Binding-site contacts:
Ligand atom OAD contacts residue HIS129 of chain 2.B at 2.7 Å (h-bond).
Ligand atom NAN contacts residue ARG254 of chain 2.B at 3.6 Å (salt-bridge).
Ligand atom NAO contacts residue ARG254 of chain 2.B at 3.5 Å (salt-bridge).
Ligand atom CAK contacts residue MET225 of chain 2.B at 3.6 Å (hydrophobic).
Ligand atom OAC contacts residue TYR171 of chain 2.B at 3.3 Å (h-bond).
Ligand atom CAA contacts residue GLU266 of chain 2.B at 3.5 Å.
Ligand atom CAV contacts residue HIS34 of chain 2.B at 3.3 Å.
Ligand atom CAX contacts residue HIS128 of chain 2.B at 3.7 Å.
Ligand atom CAX contacts residue GLU66 of chain 2.B at 3.5 Å.
Ligand atom OAE contacts residue GLU66 of chain 2.B at 2.8 Å (salt-bridge).
Ligand atom NAM contacts residue GLU266 of chain 2.B at 3.5 Å (salt-bridge).
Ligand atom OAC contacts residue HIS128 of chain 2.B at 2.8 Å (h-bond).
Ligand atom CAR contacts residue ARG254 of chain 2.B at 3.7 Å.
Ligand atom CAU contacts residue ASP224 of chain 2.B at 3.3 Å.
Ligand atom CAT contacts residue GLU266 of chain 2.B at 3.2 Å.
Ligand atom OAC contacts residue ASP224 of chain 2.B at 3.4 Å (salt-bridge).
Ligand atom CAQ contacts residue ARG254 of chain 2.B at 3.8 Å.
Ligand atom CAJ contacts residue ARG254 of chain 2.B at 3.6 Å.
Ligand atom CAX contacts residue TRP67 of chain 2.B at 3.7 Å (hydrophobic).
Ligand atom CAW contacts residue ASP224 of chain 2.B at 3.5 Å.
Ligand atom CAG contacts residue MET225 of chain 2.B at 3.6 Å (hydrophobic).
Ligand atom CAT contacts residue ASP224 of chain 2.B at 3.7 Å.
Ligand atom OAD contacts residue TRP67 of chain 2.B at 2.8 Å (h-bond).
Ligand atom CAU contacts residue GLU266 of chain 2.B at 3.3 Å.
Ligand atom NAN contacts residue ASP224 of chain 2.B at 2.8 Å (salt-bridge).
Ligand atom NAN contacts residue GLU266 of chain 2.B at 3.0 Å (salt-bridge).
Ligand atom CAA contacts residue HIS34 of chain 2.B at 3.7 Å.
Ligand atom CAI contacts residue MET225 of chain 2.B at 3.7 Å (hydrophobic).
Ligand atom CAX contacts residue TYR64 of chain 2.B at 3.7 Å (hydrophobic).
Ligand atom OAE contacts residue HIS129 of chain 2.B at 3.7 Å.
Ligand atom OAE contacts residue TRP67 of chain 2.B at 3.2 Å (h-bond).
Ligand atom CAA contacts residue PHE290 of chain 2.B at 3.7 Å (hydrophobic).
Ligand atom NAM contacts residue ASP224 of chain 2.B at 3.7 Å.
Ligand atom OAB contacts residue GLU266 of chain 2.B at 3.6 Å (salt-bridge).
Ligand atom CAW contacts residue HIS129 of chain 2.B at 3.3 Å.
Ligand atom NAM contacts residue ARG254 of chain 2.B at 3.3 Å (salt-bridge).
Ligand atom CAK contacts residue ASP224 of chain 2.B at 3.3 Å.
Ligand atom CAP contacts residue GLU266 of chain 2.B at 3.5 Å.
Ligand atom OAE contacts residue HIS128 of chain 2.B at 2.7 Å (h-bond).
Ligand atom OAC contacts residue HIS34 of chain 2.B at 2.7 Å (h-bond).

This small molecule binds to this protein.
Small molecule (SMILES): C[C@@H]1N[C@H](CNC(=O)Cc2c[nH]c3ccccc23)[C@@H](O)[C@H](O)[C@@H]1O

Sequence of chain 2.B:
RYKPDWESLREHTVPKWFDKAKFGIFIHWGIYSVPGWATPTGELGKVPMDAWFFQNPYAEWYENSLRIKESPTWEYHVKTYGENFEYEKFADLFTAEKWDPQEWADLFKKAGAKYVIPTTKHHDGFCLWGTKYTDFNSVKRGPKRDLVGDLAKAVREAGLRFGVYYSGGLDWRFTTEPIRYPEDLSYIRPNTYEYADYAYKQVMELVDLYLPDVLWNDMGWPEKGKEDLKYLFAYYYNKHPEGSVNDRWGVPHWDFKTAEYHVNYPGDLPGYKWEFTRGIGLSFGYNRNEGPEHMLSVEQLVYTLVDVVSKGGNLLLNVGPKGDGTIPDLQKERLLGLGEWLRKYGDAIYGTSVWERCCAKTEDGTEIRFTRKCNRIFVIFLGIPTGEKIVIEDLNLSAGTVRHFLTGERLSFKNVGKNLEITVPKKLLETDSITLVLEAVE